This small molecule binds to this protein.
Small molecule (SMILES): Nc1nc2c(ncn2[C@@H]2O[C@H](CO[P](=O)(O)O[P](=O)(O)NP(=O)(O)O)[C@@H](O)[C@H]2O)c(=O)[nH]1

Sequence of chain 1.A:
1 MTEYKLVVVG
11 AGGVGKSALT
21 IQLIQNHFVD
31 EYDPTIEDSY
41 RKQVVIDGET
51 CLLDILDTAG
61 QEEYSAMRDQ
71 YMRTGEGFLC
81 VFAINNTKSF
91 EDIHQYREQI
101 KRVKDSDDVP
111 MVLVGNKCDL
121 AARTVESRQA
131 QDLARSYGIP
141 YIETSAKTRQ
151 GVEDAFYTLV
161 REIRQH

Binding-site contacts:
Ligand atom N3B contacts residue GLY13 of chain 1.A at 3.0 Å (h-bond).
Ligand atom O2B contacts residue SER17 of chain 1.A at 2.9 Å (h-bond).
Ligand atom O3G contacts residue LYS16 of chain 1.A at 2.7 Å (salt-bridge).
Ligand atom O1G contacts residue GLN61 of chain 1.A at 3.0 Å (h-bond).
Ligand atom C2' contacts residue VAL29 of chain 1.A at 3.5 Å (hydrophobic).
Ligand atom O1A contacts residue GLY15 of chain 1.A at 3.3 Å.
Ligand atom O2G contacts residue MG1 of chain 1.C at 2.0 Å.
Ligand atom O2' contacts residue VAL29 of chain 1.A at 2.6 Å (h-bond).
Ligand atom O2' contacts residue PHE28 of chain 1.A at 3.4 Å.
Ligand atom O2' contacts residue ASP30 of chain 1.A at 3.3 Å.
Ligand atom PB contacts residue MG1 of chain 1.C at 3.2 Å.
Ligand atom O6 contacts residue SER145 of chain 1.A at 3.4 Å.
Ligand atom O6 contacts residue LYS117 of chain 1.A at 3.4 Å.
Ligand atom O3A contacts residue GLY15 of chain 1.A at 3.1 Å (h-bond).
Ligand atom C8 contacts residue GLY15 of chain 1.A at 3.6 Å.
Ligand atom O1A contacts residue SER17 of chain 1.A at 3.3 Å (h-bond).
Ligand atom O1B contacts residue LYS16 of chain 1.A at 2.7 Å (salt-bridge).
Ligand atom O2B contacts residue LYS16 of chain 1.A at 3.6 Å (salt-bridge).
Ligand atom N7 contacts residue ASN116 of chain 1.A at 3.2 Å (h-bond).
Ligand atom C5' contacts residue GLY13 of chain 1.A at 3.5 Å.
Ligand atom O6 contacts residue ASN116 of chain 1.A at 3.2 Å (h-bond).
Ligand atom O1B contacts residue GLY13 of chain 1.A at 3.5 Å (h-bond).
Ligand atom PG contacts residue MG1 of chain 1.C at 3.2 Å.
Ligand atom O2G contacts residue THR35 of chain 1.A at 3.0 Å (h-bond).
Ligand atom O1A contacts residue ALA18 of chain 1.A at 2.8 Å (h-bond).
Ligand atom O1G contacts residue PRO34 of chain 1.A at 3.5 Å.
Ligand atom N1 contacts residue ASP119 of chain 1.A at 2.8 Å (salt-bridge).
Ligand atom O2B contacts residue MG1 of chain 1.C at 2.0 Å.
Ligand atom O1B contacts residue VAL14 of chain 1.A at 3.4 Å (h-bond).
Ligand atom O3G contacts residue GLY12 of chain 1.A at 3.4 Å.
Ligand atom O1G contacts residue THR35 of chain 1.A at 3.5 Å (h-bond).
Ligand atom O1B contacts residue GLY15 of chain 1.A at 3.1 Å (h-bond).
Ligand atom O6 contacts residue ALA146 of chain 1.A at 2.7 Å (h-bond).
Ligand atom N3B contacts residue MG1 of chain 1.C at 3.5 Å.
Ligand atom C6 contacts residue LYS117 of chain 1.A at 3.5 Å.
Ligand atom N2 contacts residue ASP119 of chain 1.A at 2.8 Å (salt-bridge).
Ligand atom O4' contacts residue LYS117 of chain 1.A at 3.2 Å (salt-bridge).
Ligand atom O3G contacts residue GLY60 of chain 1.A at 2.9 Å (h-bond).
Ligand atom C8 contacts residue ALA18 of chain 1.A at 3.5 Å (hydrophobic).
Ligand atom O6 contacts residue ASP119 of chain 1.A at 3.5 Å (salt-bridge).